Sequence of chain 47.A:
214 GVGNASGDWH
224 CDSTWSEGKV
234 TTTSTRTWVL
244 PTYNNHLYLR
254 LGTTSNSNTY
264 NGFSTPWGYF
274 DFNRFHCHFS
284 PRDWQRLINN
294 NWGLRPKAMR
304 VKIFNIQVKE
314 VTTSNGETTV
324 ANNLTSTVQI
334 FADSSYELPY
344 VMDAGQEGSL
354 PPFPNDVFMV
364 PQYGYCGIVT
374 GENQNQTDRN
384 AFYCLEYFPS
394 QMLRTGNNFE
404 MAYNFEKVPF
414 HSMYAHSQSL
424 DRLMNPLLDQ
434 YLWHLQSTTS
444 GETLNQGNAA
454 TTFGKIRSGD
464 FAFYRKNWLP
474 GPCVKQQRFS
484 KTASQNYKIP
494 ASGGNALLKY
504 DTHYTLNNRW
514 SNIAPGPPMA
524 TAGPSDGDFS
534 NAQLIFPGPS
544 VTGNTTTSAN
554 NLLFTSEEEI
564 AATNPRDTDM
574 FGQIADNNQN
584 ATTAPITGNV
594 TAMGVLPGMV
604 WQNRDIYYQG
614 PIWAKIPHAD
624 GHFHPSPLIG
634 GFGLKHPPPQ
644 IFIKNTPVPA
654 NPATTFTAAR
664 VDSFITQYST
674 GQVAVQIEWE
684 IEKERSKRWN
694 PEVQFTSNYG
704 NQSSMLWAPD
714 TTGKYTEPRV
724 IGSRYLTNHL

Sequence of chain 12.A:
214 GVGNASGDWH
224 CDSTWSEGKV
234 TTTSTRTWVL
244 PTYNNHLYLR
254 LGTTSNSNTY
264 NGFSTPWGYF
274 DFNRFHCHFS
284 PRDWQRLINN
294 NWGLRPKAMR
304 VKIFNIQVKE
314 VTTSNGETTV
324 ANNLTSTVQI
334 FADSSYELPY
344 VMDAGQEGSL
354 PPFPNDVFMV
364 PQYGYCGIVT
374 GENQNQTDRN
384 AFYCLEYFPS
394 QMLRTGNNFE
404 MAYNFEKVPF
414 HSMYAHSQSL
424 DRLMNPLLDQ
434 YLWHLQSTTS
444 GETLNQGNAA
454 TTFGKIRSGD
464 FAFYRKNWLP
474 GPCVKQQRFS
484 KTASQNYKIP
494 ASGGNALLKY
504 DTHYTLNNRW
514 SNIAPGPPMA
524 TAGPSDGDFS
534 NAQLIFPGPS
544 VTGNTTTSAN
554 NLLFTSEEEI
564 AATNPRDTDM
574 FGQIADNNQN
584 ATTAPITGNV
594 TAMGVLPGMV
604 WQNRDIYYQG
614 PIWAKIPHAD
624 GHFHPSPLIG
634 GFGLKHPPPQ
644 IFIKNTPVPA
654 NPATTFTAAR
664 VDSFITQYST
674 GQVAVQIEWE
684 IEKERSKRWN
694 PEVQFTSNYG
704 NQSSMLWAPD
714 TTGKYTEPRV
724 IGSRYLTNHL

Binding-site contacts:
Ligand atom O3' contacts residue PRO628 of chain 47.A at 4.1 Å.
Ligand atom N6 contacts residue GLY636 of chain 47.A at 3.2 Å (h-bond).
Ligand atom N7 contacts residue SER629 of chain 47.A at 3.1 Å (h-bond).
Ligand atom N1 contacts residue PRO628 of chain 47.A at 3.2 Å (h-bond).
Ligand atom C6 contacts residue SER629 of chain 47.A at 3.5 Å.
Ligand atom C2' contacts residue HIS627 of chain 47.A at 3.2 Å.
Ligand atom N3 contacts residue PRO628 of chain 47.A at 3.5 Å (h-bond).
Ligand atom N7 contacts residue PRO628 of chain 47.A at 3.3 Å (h-bond).
Ligand atom N9 contacts residue PRO412 of chain 47.A at 4.2 Å.
Ligand atom C4 contacts residue PRO412 of chain 47.A at 4.1 Å (hydrophobic).
Ligand atom N1 contacts residue VAL411 of chain 47.A at 4.3 Å.
Ligand atom C3' contacts residue HIS627 of chain 47.A at 4.3 Å.
Ligand atom C5 contacts residue SER629 of chain 47.A at 3.5 Å.
Ligand atom N6 contacts residue PHE635 of chain 47.A at 3.7 Å.
Ligand atom N1 contacts residue GLY636 of chain 47.A at 2.9 Å (h-bond).
Ligand atom C8 contacts residue SER629 of chain 47.A at 4.2 Å.
Ligand atom C8 contacts residue HIS627 of chain 47.A at 3.5 Å.
Ligand atom C6 contacts residue PRO628 of chain 47.A at 2.8 Å (hydrophobic).
Ligand atom C2' contacts residue PRO628 of chain 47.A at 3.6 Å (hydrophobic).
Ligand atom C8 contacts residue PRO412 of chain 47.A at 4.3 Å (hydrophobic).
Ligand atom P contacts residue HIS625 of chain 12.A at 3.9 Å.
Ligand atom C5 contacts residue PRO412 of chain 47.A at 4.2 Å (hydrophobic).
Ligand atom C4 contacts residue PRO628 of chain 47.A at 3.0 Å (hydrophobic).
Ligand atom O2P contacts residue ASP623 of chain 12.A at 3.2 Å (salt-bridge).
Ligand atom C6 contacts residue GLY636 of chain 47.A at 3.6 Å.
Ligand atom C1' contacts residue HIS627 of chain 47.A at 4.3 Å.
Ligand atom N7 contacts residue HIS627 of chain 47.A at 4.1 Å.
Ligand atom C1' contacts residue PRO628 of chain 47.A at 3.9 Å (hydrophobic).
Ligand atom C2 contacts residue PRO628 of chain 47.A at 3.5 Å (hydrophobic).
Ligand atom N6 contacts residue GLY634 of chain 47.A at 3.8 Å.
Ligand atom N6 contacts residue PRO628 of chain 47.A at 3.4 Å (h-bond).
Ligand atom C6 contacts residue PRO412 of chain 47.A at 4.3 Å (hydrophobic).
Ligand atom N7 contacts residue ASN606 of chain 47.A at 4.2 Å.
Ligand atom C5 contacts residue PRO628 of chain 47.A at 2.7 Å (hydrophobic).
Ligand atom N6 contacts residue SER629 of chain 47.A at 3.0 Å (h-bond).
Ligand atom O1P contacts residue HIS625 of chain 12.A at 2.8 Å (h-bond).
Ligand atom C8 contacts residue PRO628 of chain 47.A at 3.8 Å (hydrophobic).
Ligand atom N7 contacts residue PRO412 of chain 47.A at 4.3 Å.
Ligand atom C2 contacts residue GLY636 of chain 47.A at 3.2 Å.
Ligand atom N9 contacts residue PRO628 of chain 47.A at 3.7 Å.

A protein and the small-molecule ligand that binds it are described below.
Small molecule (SMILES): Nc1ncnc2c1ncn2[C@H]1C[C@H](O)[C@@H](COP(=O)(O)O)O1